Sequence of chain 46.A:
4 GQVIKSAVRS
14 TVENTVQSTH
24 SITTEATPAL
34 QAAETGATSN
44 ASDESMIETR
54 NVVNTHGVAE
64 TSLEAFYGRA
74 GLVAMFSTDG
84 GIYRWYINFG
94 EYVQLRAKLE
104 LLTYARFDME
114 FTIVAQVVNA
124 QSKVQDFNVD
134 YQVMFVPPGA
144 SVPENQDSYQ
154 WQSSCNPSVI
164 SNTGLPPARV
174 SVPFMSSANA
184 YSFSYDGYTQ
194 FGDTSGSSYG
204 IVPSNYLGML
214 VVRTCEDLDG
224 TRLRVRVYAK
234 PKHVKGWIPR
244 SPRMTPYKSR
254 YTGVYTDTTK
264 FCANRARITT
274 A

Binding-site contacts:
Ligand atom CB contacts residue GLY1 of chain 47.E at 3.1 Å.
Ligand atom CB contacts residue MET78 of chain 47.A at 3.9 Å (hydrophobic).
Ligand atom O contacts residue GLY1 of chain 47.E at 2.2 Å (h-bond).
Ligand atom N contacts residue ASP150 of chain 46.A at 4.4 Å.
Ligand atom SG contacts residue ALA241 of chain 47.C at 3.5 Å (h-bond).
Ligand atom N contacts residue GLY1 of chain 47.E at 3.7 Å.
Ligand atom N contacts residue GLN155 of chain 46.A at 4.3 Å.
Ligand atom SG contacts residue GLU239 of chain 47.C at 4.3 Å.
Ligand atom C contacts residue SER151 of chain 46.A at 3.9 Å.
Ligand atom C contacts residue GLN155 of chain 46.A at 4.2 Å.
Ligand atom C contacts residue GLY1 of chain 47.E at 1.3 Å.
Ligand atom CA contacts residue ASP150 of chain 46.A at 3.3 Å.
Ligand atom CA contacts residue TYR152 of chain 46.A at 3.8 Å (hydrophobic).
Ligand atom C contacts residue TYR152 of chain 46.A at 3.6 Å (hydrophobic).
Ligand atom N contacts residue GLN238 of chain 47.C at 3.8 Å.
Ligand atom C contacts residue TYR95 of chain 47.A at 4.5 Å (hydrophobic).
Ligand atom CA contacts residue SER151 of chain 46.A at 4.0 Å.
Ligand atom O contacts residue TYR95 of chain 47.A at 3.6 Å.
Ligand atom N contacts residue GLU239 of chain 47.C at 3.0 Å (salt-bridge).
Ligand atom CA contacts residue GLU239 of chain 47.C at 3.9 Å.
Ligand atom N contacts residue TYR152 of chain 46.A at 3.5 Å.
Ligand atom C contacts residue ASP150 of chain 46.A at 3.8 Å.
Ligand atom O contacts residue LEU75 of chain 47.A at 4.4 Å.
Ligand atom O contacts residue GLN155 of chain 46.A at 3.0 Å (h-bond).
Ligand atom SG contacts residue GLY240 of chain 47.C at 4.0 Å.
Ligand atom CA contacts residue GLY1 of chain 47.E at 2.4 Å.
Ligand atom O contacts residue TYR152 of chain 46.A at 3.6 Å.
Ligand atom SG contacts residue TYR95 of chain 47.A at 3.8 Å.
Ligand atom SG contacts residue GLY1 of chain 47.E at 4.2 Å.
Ligand atom CB contacts residue GLU239 of chain 47.C at 4.0 Å.
Ligand atom SG contacts residue MET78 of chain 47.A at 3.8 Å.
Ligand atom C contacts residue MET78 of chain 47.A at 4.2 Å (hydrophobic).
Ligand atom CB contacts residue ASP150 of chain 46.A at 3.6 Å.

The protein below binds the small molecule below.
Small molecule (SMILES): N[C@@H](CS)C(=O)O

Sequence of chain 47.C:
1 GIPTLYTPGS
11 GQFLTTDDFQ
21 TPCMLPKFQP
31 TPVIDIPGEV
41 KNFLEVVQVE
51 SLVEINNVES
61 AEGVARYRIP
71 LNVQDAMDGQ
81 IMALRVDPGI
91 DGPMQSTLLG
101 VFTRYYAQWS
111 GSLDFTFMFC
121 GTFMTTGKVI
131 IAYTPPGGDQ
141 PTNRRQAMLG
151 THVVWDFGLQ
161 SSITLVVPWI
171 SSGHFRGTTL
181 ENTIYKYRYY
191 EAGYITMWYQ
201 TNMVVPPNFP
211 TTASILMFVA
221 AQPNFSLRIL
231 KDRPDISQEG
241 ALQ

Sequence of chain 47.A:
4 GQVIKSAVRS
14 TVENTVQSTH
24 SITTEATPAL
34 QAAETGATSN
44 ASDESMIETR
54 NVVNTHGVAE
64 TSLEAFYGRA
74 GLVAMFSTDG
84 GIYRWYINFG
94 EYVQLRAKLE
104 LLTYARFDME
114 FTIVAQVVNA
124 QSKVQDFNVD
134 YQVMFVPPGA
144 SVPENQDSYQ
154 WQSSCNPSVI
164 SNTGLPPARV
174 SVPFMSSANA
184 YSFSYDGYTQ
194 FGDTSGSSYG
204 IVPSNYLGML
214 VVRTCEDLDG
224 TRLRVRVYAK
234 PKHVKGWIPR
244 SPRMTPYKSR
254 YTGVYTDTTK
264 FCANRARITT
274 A